Sequence of chain 1.C:
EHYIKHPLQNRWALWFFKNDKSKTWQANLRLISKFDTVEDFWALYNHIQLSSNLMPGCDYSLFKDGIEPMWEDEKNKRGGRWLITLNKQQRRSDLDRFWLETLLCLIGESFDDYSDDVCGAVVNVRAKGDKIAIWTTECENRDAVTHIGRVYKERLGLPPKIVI

Binding-site contacts:
Ligand atom N1 contacts residue MET74 of chain 1.C at 4.2 Å.
Ligand atom O4' contacts residue TRP29 of chain 1.C at 3.4 Å.
Ligand atom C2' contacts residue TRP75 of chain 1.C at 4.1 Å (hydrophobic).
Ligand atom C6 contacts residue TRP29 of chain 1.C at 3.3 Å (hydrophobic).
Ligand atom CM7 contacts residue TRP29 of chain 1.C at 3.6 Å (hydrophobic).
Ligand atom OB contacts residue ARG130 of chain 1.C at 2.8 Å (salt-bridge).
Ligand atom N3 contacts residue TRP75 of chain 1.C at 3.8 Å.
Ligand atom C5 contacts residue TRP75 of chain 1.C at 3.3 Å (hydrophobic).
Ligand atom C8 contacts residue TRP29 of chain 1.C at 3.3 Å (hydrophobic).
Ligand atom C6 contacts residue TRP75 of chain 1.C at 3.5 Å (hydrophobic).
Ligand atom O6 contacts residue GLU76 of chain 1.C at 3.6 Å.
Ligand atom N7 contacts residue TRP29 of chain 1.C at 3.3 Å.
Ligand atom C2 contacts residue GLU76 of chain 1.C at 3.1 Å.
Ligand atom N1 contacts residue TRP29 of chain 1.C at 3.4 Å.
Ligand atom C2 contacts residue TRP75 of chain 1.C at 3.7 Å (hydrophobic).
Ligand atom C1' contacts residue TRP29 of chain 1.C at 3.4 Å (hydrophobic).
Ligand atom N1 contacts residue GLU76 of chain 1.C at 2.9 Å (salt-bridge).
Ligand atom CM2 contacts residue TRP29 of chain 1.C at 4.2 Å (hydrophobic).
Ligand atom N9 contacts residue TRP75 of chain 1.C at 3.7 Å.
Ligand atom C6 contacts residue MET74 of chain 1.C at 4.2 Å (hydrophobic).
Ligand atom C8 contacts residue TRP75 of chain 1.C at 3.8 Å (hydrophobic).
Ligand atom C3' contacts residue TRP75 of chain 1.C at 4.2 Å (hydrophobic).
Ligand atom N2 contacts residue GLU76 of chain 1.C at 2.5 Å (salt-bridge).
Ligand atom O6 contacts residue MET74 of chain 1.C at 3.3 Å.
Ligand atom N9 contacts residue TRP29 of chain 1.C at 3.4 Å (h-bond).
Ligand atom N3 contacts residue TRP29 of chain 1.C at 3.5 Å.
Ligand atom O6 contacts residue TRP29 of chain 1.C at 3.5 Å.
Ligand atom N7 contacts residue TRP75 of chain 1.C at 3.3 Å.
Ligand atom O6 contacts residue TRP75 of chain 1.C at 3.2 Å (h-bond).
Ligand atom C4 contacts residue TRP75 of chain 1.C at 3.5 Å (hydrophobic).
Ligand atom C2 contacts residue TRP29 of chain 1.C at 3.6 Å (hydrophobic).
Ligand atom PB contacts residue ARG130 of chain 1.C at 3.9 Å.
Ligand atom C5 contacts residue TRP29 of chain 1.C at 3.4 Å (hydrophobic).
Ligand atom SB contacts residue ARG130 of chain 1.C at 4.0 Å.
Ligand atom N2 contacts residue TRP29 of chain 1.C at 4.1 Å.
Ligand atom C4 contacts residue TRP29 of chain 1.C at 3.4 Å (hydrophobic).
Ligand atom CM7 contacts residue TRP75 of chain 1.C at 3.5 Å (hydrophobic).
Ligand atom OC2 contacts residue ARG130 of chain 1.C at 3.0 Å (salt-bridge).
Ligand atom C6 contacts residue GLU76 of chain 1.C at 3.8 Å.
Ligand atom N1 contacts residue TRP75 of chain 1.C at 3.5 Å.

This protein binds this small molecule.
Small molecule (SMILES): CO[C@@H]1[C@H](O)[C@@H](COP(=O)(O)O[P](=O)(S)OP(=O)(O)O)O[C@H]1n1c[n+](C)c2c(=O)[nH]c(N)nc21